Sequence of chain 1.B:
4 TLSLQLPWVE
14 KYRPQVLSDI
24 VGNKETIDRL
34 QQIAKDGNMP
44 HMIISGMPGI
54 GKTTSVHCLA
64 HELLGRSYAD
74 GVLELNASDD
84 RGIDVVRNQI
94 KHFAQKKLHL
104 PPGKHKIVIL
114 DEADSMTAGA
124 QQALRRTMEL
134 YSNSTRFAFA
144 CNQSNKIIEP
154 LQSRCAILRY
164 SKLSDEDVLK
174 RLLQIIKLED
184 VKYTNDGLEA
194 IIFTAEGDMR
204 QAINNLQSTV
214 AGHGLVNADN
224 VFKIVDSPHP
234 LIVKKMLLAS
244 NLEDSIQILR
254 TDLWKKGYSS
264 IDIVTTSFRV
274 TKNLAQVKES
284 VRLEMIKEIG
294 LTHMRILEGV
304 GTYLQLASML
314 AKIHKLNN

The small molecule below binds the protein below.
Small molecule (SMILES): Nc1ncnc2c1ncn2[C@@H]1O[C@H](COP(=O)(O)OP(=O)(O)OP(O)(O)=S)[C@@H](O)[C@H]1O

Sequence of chain 1.A:
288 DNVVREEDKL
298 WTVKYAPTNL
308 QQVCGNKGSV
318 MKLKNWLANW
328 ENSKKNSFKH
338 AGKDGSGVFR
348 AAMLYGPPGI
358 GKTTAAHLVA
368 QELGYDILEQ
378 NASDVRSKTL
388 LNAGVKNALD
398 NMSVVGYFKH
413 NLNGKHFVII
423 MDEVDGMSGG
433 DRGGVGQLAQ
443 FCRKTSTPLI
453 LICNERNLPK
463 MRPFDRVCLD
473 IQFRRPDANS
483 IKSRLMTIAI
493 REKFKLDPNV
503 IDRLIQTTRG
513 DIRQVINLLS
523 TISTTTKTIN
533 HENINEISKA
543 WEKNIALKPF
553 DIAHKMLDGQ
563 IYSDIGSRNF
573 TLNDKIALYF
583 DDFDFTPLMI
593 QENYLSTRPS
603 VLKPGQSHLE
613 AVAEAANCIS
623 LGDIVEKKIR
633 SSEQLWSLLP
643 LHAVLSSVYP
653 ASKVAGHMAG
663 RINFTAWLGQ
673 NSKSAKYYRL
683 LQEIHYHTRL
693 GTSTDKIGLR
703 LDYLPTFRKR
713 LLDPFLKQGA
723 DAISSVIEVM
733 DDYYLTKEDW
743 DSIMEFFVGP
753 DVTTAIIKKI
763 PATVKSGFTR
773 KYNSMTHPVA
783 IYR

Binding-site contacts:
Ligand atom O2B contacts residue GLY356 of chain 1.A at 3.5 Å (h-bond).
Ligand atom C5' contacts residue ARG515 of chain 1.A at 3.5 Å.
Ligand atom O3G contacts residue LYS359 of chain 1.A at 3.1 Å (salt-bridge).
Ligand atom N6 contacts residue ILE357 of chain 1.A at 3.3 Å (h-bond).
Ligand atom O2B contacts residue LYS359 of chain 1.A at 2.8 Å (salt-bridge).
Ligand atom O1A contacts residue ARG515 of chain 1.A at 2.9 Å (salt-bridge).
Ligand atom C2 contacts residue ARG486 of chain 1.A at 3.5 Å.
Ligand atom PB contacts residue MG1 of chain 1.N at 3.5 Å.
Ligand atom N7 contacts residue ILE357 of chain 1.A at 3.1 Å.
Ligand atom O3' contacts residue THR299 of chain 1.A at 3.3 Å (h-bond).
Ligand atom O2B contacts residue ILE357 of chain 1.A at 3.2 Å (h-bond).
Ligand atom N7 contacts residue GLY358 of chain 1.A at 3.3 Å (h-bond).
Ligand atom O2G contacts residue ARG515 of chain 1.A at 3.5 Å (salt-bridge).
Ligand atom O2G contacts residue ARG128 of chain 1.B at 3.4 Å (salt-bridge).
Ligand atom S1G contacts residue ARG157 of chain 1.B at 3.2 Å (salt-bridge).
Ligand atom O1B contacts residue THR360 of chain 1.A at 3.2 Å (h-bond).
Ligand atom S1G contacts residue ARG515 of chain 1.A at 3.5 Å (salt-bridge).
Ligand atom O1B contacts residue MG1 of chain 1.N at 2.4 Å.
Ligand atom O3A contacts residue GLY358 of chain 1.A at 3.1 Å (h-bond).
Ligand atom O3B contacts residue GLY356 of chain 1.A at 3.0 Å (h-bond).
Ligand atom O2A contacts residue THR361 of chain 1.A at 2.5 Å (h-bond).
Ligand atom O3G contacts residue MG1 of chain 1.N at 3.3 Å.
Ligand atom O2' contacts residue THR299 of chain 1.A at 2.9 Å (h-bond).
Ligand atom N6 contacts residue ILE514 of chain 1.A at 3.5 Å.
Ligand atom O4' contacts residue ARG515 of chain 1.A at 3.3 Å.
Ligand atom N6 contacts residue VAL310 of chain 1.A at 3.5 Å.
Ligand atom O2G contacts residue ARG157 of chain 1.B at 2.9 Å (salt-bridge).
Ligand atom O3B contacts residue ARG515 of chain 1.A at 3.0 Å (salt-bridge).
Ligand atom N1 contacts residue CYS311 of chain 1.A at 3.4 Å (h-bond).
Ligand atom O3G contacts residue ASN456 of chain 1.A at 3.2 Å (h-bond).
Ligand atom O3' contacts residue ALA303 of chain 1.A at 3.4 Å.
Ligand atom O3G contacts residue ARG128 of chain 1.B at 3.5 Å (salt-bridge).
Ligand atom C5 contacts residue ILE514 of chain 1.A at 3.5 Å (hydrophobic).
Ligand atom PG contacts residue MG1 of chain 1.N at 3.1 Å.
Ligand atom C6 contacts residue ILE514 of chain 1.A at 3.4 Å (hydrophobic).
Ligand atom N6 contacts residue CYS311 of chain 1.A at 3.0 Å (h-bond).
Ligand atom O2B contacts residue GLY358 of chain 1.A at 3.3 Å (h-bond).
Ligand atom O2A contacts residue GLY358 of chain 1.A at 3.3 Å.
Ligand atom O3A contacts residue ILE357 of chain 1.A at 3.5 Å (h-bond).
Ligand atom O2G contacts residue MG1 of chain 1.N at 2.1 Å.